This protein binds this small molecule.
Small molecule (SMILES): CC(=O)CCc1cccc(-c2nc(NCCc3ccccc3)c3ccc(N)cc3n2)c1

Binding-site contacts:
Ligand atom OAA contacts residue MET198 of chain 1.A at 3.1 Å (h-bond).
Ligand atom CBC contacts residue LYS249 of chain 1.A at 3.4 Å.
Ligand atom CAJ contacts residue PRO242 of chain 1.A at 3.7 Å (hydrophobic).
Ligand atom C4 contacts residue TRP197 of chain 1.A at 3.4 Å (hydrophobic).
Ligand atom CAE contacts residue CYS252 of chain 1.A at 1.7 Å (hydrophobic).
Ligand atom CAQ contacts residue TRP197 of chain 1.A at 3.4 Å (hydrophobic).
Ligand atom CAF contacts residue PRO191 of chain 1.A at 3.6 Å (hydrophobic).
Ligand atom CAG contacts residue LEU195 of chain 1.A at 3.5 Å (hydrophobic).
Ligand atom CAE contacts residue SER251 of chain 1.A at 3.5 Å.
Ligand atom NAU contacts residue ASP294 of chain 1.A at 3.1 Å (salt-bridge).
Ligand atom N1 contacts residue ILE250 of chain 1.A at 3.6 Å.
Ligand atom CAL contacts residue TRP197 of chain 1.A at 3.4 Å (hydrophobic).
Ligand atom CAP contacts residue TRP197 of chain 1.A at 3.4 Å (hydrophobic).
Ligand atom CAF contacts residue LEU195 of chain 1.A at 3.5 Å (hydrophobic).
Ligand atom N3 contacts residue ILE250 of chain 1.A at 3.5 Å.
Ligand atom CAP contacts residue CYS252 of chain 1.A at 3.6 Å (hydrophobic).
Ligand atom CAM contacts residue LEU195 of chain 1.A at 3.4 Å (hydrophobic).
Ligand atom N3 contacts residue TRP197 of chain 1.A at 3.4 Å.
Ligand atom CBE contacts residue ASP294 of chain 1.A at 3.7 Å.
Ligand atom OAA contacts residue ASN196 of chain 1.A at 3.7 Å.
Ligand atom CAZ contacts residue LEU246 of chain 1.A at 3.5 Å (hydrophobic).
Ligand atom CBC contacts residue TRP197 of chain 1.A at 3.1 Å (hydrophobic).
Ligand atom CAB contacts residue SER251 of chain 1.A at 3.1 Å.
Ligand atom NAU contacts residue LYS249 of chain 1.A at 3.7 Å.
Ligand atom C4 contacts residue ILE250 of chain 1.A at 3.7 Å (hydrophobic).
Ligand atom CAN contacts residue CYS252 of chain 1.A at 3.0 Å (hydrophobic).
Ligand atom C2 contacts residue TRP197 of chain 1.A at 3.5 Å (hydrophobic).
Ligand atom CAI contacts residue PRO242 of chain 1.A at 3.7 Å (hydrophobic).
Ligand atom CAH contacts residue TYR258 of chain 1.A at 3.7 Å (hydrophobic).
Ligand atom CAB contacts residue TRP197 of chain 1.A at 3.7 Å (hydrophobic).
Ligand atom CBD contacts residue TRP197 of chain 1.A at 3.5 Å (hydrophobic).
Ligand atom CAN contacts residue ALA255 of chain 1.A at 3.6 Å (hydrophobic).
Ligand atom CAO contacts residue CYS252 of chain 1.A at 2.6 Å (hydrophobic).
Ligand atom CAD contacts residue CYS252 of chain 1.A at 2.6 Å (hydrophobic).
Ligand atom NAT contacts residue GLU192 of chain 1.A at 3.6 Å.
Ligand atom C2 contacts residue ILE250 of chain 1.A at 3.5 Å (hydrophobic).
Ligand atom CBE contacts residue LEU246 of chain 1.A at 3.7 Å (hydrophobic).
Ligand atom OAA contacts residue TRP197 of chain 1.A at 3.5 Å.
Ligand atom CBE contacts residue ASP292 of chain 1.A at 3.8 Å.
Ligand atom CAM contacts residue TRP197 of chain 1.A at 3.7 Å (hydrophobic).

Sequence of chain 1.A:
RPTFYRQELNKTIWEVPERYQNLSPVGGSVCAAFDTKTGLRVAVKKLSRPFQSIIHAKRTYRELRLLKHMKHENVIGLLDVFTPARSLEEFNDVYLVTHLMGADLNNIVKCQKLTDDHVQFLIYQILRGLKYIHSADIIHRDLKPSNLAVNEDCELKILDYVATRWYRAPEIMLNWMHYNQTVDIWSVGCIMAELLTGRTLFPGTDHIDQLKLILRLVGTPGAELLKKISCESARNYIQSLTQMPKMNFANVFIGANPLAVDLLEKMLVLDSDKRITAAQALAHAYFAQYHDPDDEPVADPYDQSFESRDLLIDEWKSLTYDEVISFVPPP